Binding-site contacts:
Ligand atom C1 contacts residue ASN181 of chain 1.B at 1.4 Å.
Ligand atom C8 contacts residue TYR292 of chain 1.B at 3.4 Å (hydrophobic).
Ligand atom C6 contacts residue THR183 of chain 1.B at 4.3 Å.
Ligand atom C4 contacts residue ASN181 of chain 1.B at 4.2 Å.
Ligand atom O6 contacts residue GLU271 of chain 1.B at 4.2 Å.
Ligand atom O6 contacts residue GLN270 of chain 1.B at 3.0 Å.
Ligand atom N2 contacts residue GLU271 of chain 1.B at 3.8 Å.
Ligand atom C3 contacts residue ASN181 of chain 1.B at 3.9 Å.
Ligand atom O5 contacts residue ASN181 of chain 1.B at 2.4 Å (h-bond).
Ligand atom C7 contacts residue GLU294 of chain 1.B at 4.5 Å.
Ligand atom C2 contacts residue THR183 of chain 1.B at 4.4 Å.
Ligand atom C8 contacts residue GLU271 of chain 1.B at 4.2 Å.
Ligand atom O5 contacts residue GLN270 of chain 1.B at 4.4 Å.
Ligand atom C1 contacts residue THR183 of chain 1.B at 3.4 Å.
Ligand atom C3 contacts residue GLU294 of chain 1.B at 3.8 Å.
Ligand atom C2 contacts residue ASN181 of chain 1.B at 2.6 Å.
Ligand atom C6 contacts residue GLN270 of chain 1.B at 4.0 Å.
Ligand atom N2 contacts residue GLU294 of chain 1.B at 4.4 Å.
Ligand atom N2 contacts residue ASN181 of chain 1.B at 3.2 Å (h-bond).
Ligand atom C1 contacts residue GLN270 of chain 1.B at 4.2 Å.
Ligand atom C8 contacts residue GLU294 of chain 1.B at 3.9 Å.
Ligand atom O3 contacts residue GLU294 of chain 1.B at 3.9 Å.
Ligand atom C6 contacts residue ASN181 of chain 1.B at 4.1 Å.
Ligand atom O6 contacts residue ASN181 of chain 1.B at 3.6 Å (h-bond).
Ligand atom O4 contacts residue GLU294 of chain 1.B at 4.2 Å.
Ligand atom C6 contacts residue GLU271 of chain 1.B at 3.7 Å.
Ligand atom O5 contacts residue THR183 of chain 1.B at 2.6 Å (h-bond).
Ligand atom C7 contacts residue ASN181 of chain 1.B at 4.4 Å.
Ligand atom C7 contacts residue GLU271 of chain 1.B at 4.5 Å.
Ligand atom C5 contacts residue THR183 of chain 1.B at 3.3 Å.
Ligand atom C4 contacts residue THR183 of chain 1.B at 4.5 Å.
Ligand atom C5 contacts residue ASN181 of chain 1.B at 3.6 Å.

The small molecule below binds the protein below.
Small molecule (SMILES): CC(=O)N[C@H]1[C@H](O[C@H]2[C@H](O)[C@@H](NC(C)=O)CO[C@@H]2CO)O[C@H](CO)[C@@H](O)[C@@H]1O

Sequence of chain 1.B:
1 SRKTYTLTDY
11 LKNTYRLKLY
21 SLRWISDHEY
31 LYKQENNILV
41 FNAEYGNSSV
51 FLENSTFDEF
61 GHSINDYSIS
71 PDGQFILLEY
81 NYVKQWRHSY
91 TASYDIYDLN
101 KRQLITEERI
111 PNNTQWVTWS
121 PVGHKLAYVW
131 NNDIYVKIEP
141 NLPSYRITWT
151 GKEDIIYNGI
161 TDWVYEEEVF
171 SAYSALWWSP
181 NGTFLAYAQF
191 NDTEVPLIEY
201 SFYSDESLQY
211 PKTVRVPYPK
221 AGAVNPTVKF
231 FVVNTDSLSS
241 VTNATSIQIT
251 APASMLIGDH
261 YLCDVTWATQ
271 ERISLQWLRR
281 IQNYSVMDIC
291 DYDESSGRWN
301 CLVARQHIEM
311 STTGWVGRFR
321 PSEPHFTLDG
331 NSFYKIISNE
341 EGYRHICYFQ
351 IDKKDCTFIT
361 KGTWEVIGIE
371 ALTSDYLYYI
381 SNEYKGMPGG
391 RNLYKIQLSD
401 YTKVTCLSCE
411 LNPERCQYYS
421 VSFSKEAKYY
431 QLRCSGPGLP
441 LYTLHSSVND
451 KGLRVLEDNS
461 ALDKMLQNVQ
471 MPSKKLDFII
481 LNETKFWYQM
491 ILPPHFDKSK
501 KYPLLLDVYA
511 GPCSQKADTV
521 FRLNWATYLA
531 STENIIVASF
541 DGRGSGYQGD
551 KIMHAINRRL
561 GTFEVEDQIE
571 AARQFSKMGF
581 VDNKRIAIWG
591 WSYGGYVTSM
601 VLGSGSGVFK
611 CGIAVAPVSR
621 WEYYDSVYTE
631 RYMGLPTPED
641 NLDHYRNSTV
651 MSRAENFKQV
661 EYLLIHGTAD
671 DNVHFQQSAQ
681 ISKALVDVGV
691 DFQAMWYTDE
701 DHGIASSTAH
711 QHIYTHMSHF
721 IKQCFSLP